Sequence of chain 1.A:
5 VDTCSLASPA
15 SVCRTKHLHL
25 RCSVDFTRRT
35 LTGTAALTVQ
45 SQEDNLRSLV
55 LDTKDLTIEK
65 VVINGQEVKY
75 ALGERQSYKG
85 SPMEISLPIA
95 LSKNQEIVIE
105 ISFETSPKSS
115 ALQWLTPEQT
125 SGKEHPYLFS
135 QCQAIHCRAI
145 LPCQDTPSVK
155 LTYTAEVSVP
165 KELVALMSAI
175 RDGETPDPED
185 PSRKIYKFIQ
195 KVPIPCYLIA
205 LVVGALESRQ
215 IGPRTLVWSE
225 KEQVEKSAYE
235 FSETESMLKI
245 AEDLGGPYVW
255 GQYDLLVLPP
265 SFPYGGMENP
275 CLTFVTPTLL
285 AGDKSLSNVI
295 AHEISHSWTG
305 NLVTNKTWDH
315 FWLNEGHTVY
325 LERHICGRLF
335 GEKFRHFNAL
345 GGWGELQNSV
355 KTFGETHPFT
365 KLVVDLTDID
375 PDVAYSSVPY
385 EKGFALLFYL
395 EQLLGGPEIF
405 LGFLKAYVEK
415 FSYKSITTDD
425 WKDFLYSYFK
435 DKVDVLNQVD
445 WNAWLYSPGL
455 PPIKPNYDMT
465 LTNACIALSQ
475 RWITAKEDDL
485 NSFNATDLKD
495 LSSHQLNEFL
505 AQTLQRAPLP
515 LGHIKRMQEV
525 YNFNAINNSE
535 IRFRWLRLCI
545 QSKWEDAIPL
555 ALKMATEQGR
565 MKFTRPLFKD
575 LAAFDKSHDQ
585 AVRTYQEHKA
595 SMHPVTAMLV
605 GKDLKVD

This protein binds this small molecule.
Small molecule (SMILES): CC(C)C[C@H](NC(=O)[C@@H](O)[C@H](N)Cc1ccccc1)C(=O)O

Binding-site contacts:
Ligand atom O2 contacts residue HIS300 of chain 1.A at 3.0 Å (h-bond).
Ligand atom C9 contacts residue GLN135 of chain 1.A at 3.7 Å.
Ligand atom O1 contacts residue TYR268 of chain 1.A at 3.5 Å.
Ligand atom C3 contacts residue GLU297 of chain 1.A at 3.4 Å.
Ligand atom O3 contacts residue HIS296 of chain 1.A at 3.4 Å (h-bond).
Ligand atom C10 contacts residue TYR268 of chain 1.A at 3.5 Å (hydrophobic).
Ligand atom O3 contacts residue TYR384 of chain 1.A at 2.7 Å (h-bond).
Ligand atom C9 contacts residue TYR268 of chain 1.A at 3.1 Å (hydrophobic).
Ligand atom C8 contacts residue GLN135 of chain 1.A at 3.7 Å.
Ligand atom C3 contacts residue TYR384 of chain 1.A at 3.6 Å (hydrophobic).
Ligand atom O1 contacts residue GLY270 of chain 1.A at 3.2 Å (h-bond).
Ligand atom N1 contacts residue GLY270 of chain 1.A at 3.2 Å (h-bond).
Ligand atom C1 contacts residue GLU319 of chain 1.A at 3.5 Å.
Ligand atom N2 contacts residue GLU272 of chain 1.A at 2.6 Å (salt-bridge).
Ligand atom C1 contacts residue GLU272 of chain 1.A at 3.6 Å.
Ligand atom C3 contacts residue GLY270 of chain 1.A at 3.6 Å.
Ligand atom O2 contacts residue ZN1 of chain 1.B at 2.1 Å.
Ligand atom C2 contacts residue GLU297 of chain 1.A at 3.2 Å.
Ligand atom N2 contacts residue GLN137 of chain 1.A at 2.8 Å (h-bond).
Ligand atom C1 contacts residue ZN1 of chain 1.B at 3.4 Å.
Ligand atom C3 contacts residue ZN1 of chain 1.B at 3.1 Å.
Ligand atom N2 contacts residue GLU319 of chain 1.A at 3.5 Å (salt-bridge).
Ligand atom C8 contacts residue TYR268 of chain 1.A at 3.3 Å (hydrophobic).
Ligand atom O2 contacts residue GLU272 of chain 1.A at 2.9 Å (salt-bridge).
Ligand atom C16 contacts residue HIS296 of chain 1.A at 3.4 Å.
Ligand atom C2 contacts residue GLY270 of chain 1.A at 3.0 Å.
Ligand atom O1 contacts residue GLY269 of chain 1.A at 2.6 Å (h-bond).
Ligand atom C7 contacts residue GLN137 of chain 1.A at 3.6 Å.
Ligand atom C14 contacts residue HIS296 of chain 1.A at 3.5 Å.
Ligand atom C5 contacts residue GLY269 of chain 1.A at 3.5 Å.
Ligand atom O2 contacts residue HIS296 of chain 1.A at 3.3 Å (h-bond).
Ligand atom C2 contacts residue GLU272 of chain 1.A at 3.5 Å.
Ligand atom C6 contacts residue GLY270 of chain 1.A at 3.5 Å.
Ligand atom O3 contacts residue ZN1 of chain 1.B at 2.8 Å.
Ligand atom C9 contacts residue GLN137 of chain 1.A at 3.3 Å.
Ligand atom O2 contacts residue GLU297 of chain 1.A at 2.5 Å (salt-bridge).
Ligand atom C10 contacts residue GLN137 of chain 1.A at 3.7 Å.
Ligand atom C2 contacts residue ZN1 of chain 1.B at 2.9 Å.
Ligand atom C12 contacts residue GLN137 of chain 1.A at 3.7 Å.
Ligand atom N1 contacts residue GLU297 of chain 1.A at 3.0 Å (salt-bridge).